A small-molecule ligand and the protein it binds are described below.
Small molecule (SMILES): Cc1cn2c(=O)nc1[C@@H]1N(C(=O)NC(=O)[C@]1(C)O)[C@H]1C[C@H](O[P](=O)(O)OC[C@H]3O[C@@H]2C[C@@H]3O[P](=O)(O)OC[C@H]2O[C@@H](n3cc(C)c(=O)[nH]c3=O)C[C@@H]2O)[C@@H](CO[P](=O)(O)O[C@H]2C[C@H](n3cc(C)c(=O)[nH]c3=O)O[C@@H]2CO)O1

Sequence of chain 1.C:
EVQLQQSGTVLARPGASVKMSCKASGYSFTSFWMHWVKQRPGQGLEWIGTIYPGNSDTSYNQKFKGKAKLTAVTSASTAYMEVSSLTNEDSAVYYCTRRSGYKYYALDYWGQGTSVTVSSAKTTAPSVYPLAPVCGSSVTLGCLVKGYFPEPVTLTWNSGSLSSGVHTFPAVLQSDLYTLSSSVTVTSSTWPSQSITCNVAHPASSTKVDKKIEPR

Binding-site contacts:
Ligand atom C4' contacts residue TYR37 of chain 1.B at 3.3 Å (hydrophobic).
Ligand atom O4 contacts residue SER100 of chain 1.C at 3.4 Å (h-bond).
Ligand atom OP1 contacts residue LEU98 of chain 1.B at 2.5 Å (h-bond).
Ligand atom O2 contacts residue HIS35 of chain 1.C at 2.8 Å (h-bond).
Ligand atom C1' contacts residue ASN33 of chain 1.B at 3.3 Å.
Ligand atom C7 contacts residue TYR105 of chain 1.C at 3.5 Å (hydrophobic).
Ligand atom C5 contacts residue TYR105 of chain 1.C at 3.2 Å (hydrophobic).
Ligand atom C6 contacts residue TYR105 of chain 1.C at 3.5 Å (hydrophobic).
Ligand atom O2 contacts residue TYR37 of chain 1.B at 2.5 Å (h-bond).
Ligand atom O3' contacts residue ASN33 of chain 1.B at 3.4 Å (h-bond).
Ligand atom C4 contacts residue TYR105 of chain 1.C at 3.5 Å (hydrophobic).
Ligand atom O2 contacts residue ARG99 of chain 1.C at 2.9 Å (salt-bridge).
Ligand atom C2 contacts residue ASN35 of chain 1.B at 3.5 Å.
Ligand atom C5' contacts residue TYR37 of chain 1.B at 3.2 Å (hydrophobic).
Ligand atom O4 contacts residue GLY101 of chain 1.C at 3.4 Å.
Ligand atom C4' contacts residue LEU98 of chain 1.B at 3.5 Å (hydrophobic).
Ligand atom O2 contacts residue ASN35 of chain 1.B at 3.1 Å (h-bond).
Ligand atom O4' contacts residue TYR37 of chain 1.B at 3.3 Å.
Ligand atom O2 contacts residue TYR105 of chain 1.C at 3.2 Å.
Ligand atom N3 contacts residue SER100 of chain 1.C at 2.7 Å (h-bond).
Ligand atom C1' contacts residue TYR37 of chain 1.B at 3.3 Å (hydrophobic).
Ligand atom OP2 contacts residue SER59 of chain 1.C at 2.7 Å (h-bond).
Ligand atom C2 contacts residue TRP33 of chain 1.C at 3.6 Å (hydrophobic).
Ligand atom O3' contacts residue SER97 of chain 1.B at 3.4 Å.
Ligand atom C1' contacts residue TRP33 of chain 1.C at 3.6 Å (hydrophobic).
Ligand atom C6 contacts residue TRP33 of chain 1.C at 3.5 Å (hydrophobic).
Ligand atom C2 contacts residue LYS55 of chain 1.B at 3.3 Å.
Ligand atom O2 contacts residue LYS55 of chain 1.B at 3.2 Å (salt-bridge).
Ligand atom C2' contacts residue TYR37 of chain 1.B at 3.2 Å (hydrophobic).
Ligand atom N3 contacts residue TYR105 of chain 1.C at 3.5 Å.
Ligand atom C4 contacts residue SER100 of chain 1.C at 3.5 Å.
Ligand atom O3' contacts residue SER59 of chain 1.C at 3.5 Å (h-bond).
Ligand atom OP1 contacts residue SER97 of chain 1.B at 3.3 Å.
Ligand atom C5M contacts residue TYR105 of chain 1.C at 3.6 Å (hydrophobic).
Ligand atom C4 contacts residue LYS55 of chain 1.B at 3.6 Å.
Ligand atom N3 contacts residue LYS55 of chain 1.B at 2.6 Å (salt-bridge).
Ligand atom O3' contacts residue LEU98 of chain 1.B at 3.4 Å.
Ligand atom C2 contacts residue TYR37 of chain 1.B at 3.5 Å (hydrophobic).
Ligand atom C2 contacts residue TYR105 of chain 1.C at 3.5 Å (hydrophobic).
Ligand atom O2 contacts residue ARG99 of chain 1.C at 3.5 Å.

Sequence of chain 1.B:
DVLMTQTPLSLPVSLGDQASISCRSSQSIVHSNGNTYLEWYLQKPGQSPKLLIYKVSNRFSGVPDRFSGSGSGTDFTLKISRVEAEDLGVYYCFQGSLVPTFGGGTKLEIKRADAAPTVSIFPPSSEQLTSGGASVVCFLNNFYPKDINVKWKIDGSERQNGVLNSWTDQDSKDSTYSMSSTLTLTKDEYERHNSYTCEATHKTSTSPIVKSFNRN